Sequence of chain 1.G:
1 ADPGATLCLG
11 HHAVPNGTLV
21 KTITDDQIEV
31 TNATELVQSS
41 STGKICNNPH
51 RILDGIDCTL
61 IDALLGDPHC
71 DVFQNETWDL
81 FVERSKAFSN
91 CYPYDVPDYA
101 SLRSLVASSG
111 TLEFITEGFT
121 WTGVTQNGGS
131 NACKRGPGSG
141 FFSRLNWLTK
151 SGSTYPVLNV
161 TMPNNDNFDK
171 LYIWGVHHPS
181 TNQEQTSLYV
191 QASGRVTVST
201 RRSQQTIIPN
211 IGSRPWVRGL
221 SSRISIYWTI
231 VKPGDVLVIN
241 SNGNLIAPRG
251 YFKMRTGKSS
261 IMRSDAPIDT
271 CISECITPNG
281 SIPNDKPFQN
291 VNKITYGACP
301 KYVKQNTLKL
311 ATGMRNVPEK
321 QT

Binding-site contacts:
Ligand atom O3 contacts residue ASN292 of chain 1.G at 4.2 Å.
Ligand atom C5 contacts residue ASN279 of chain 1.G at 3.7 Å.
Ligand atom C8 contacts residue VAL291 of chain 1.G at 4.0 Å (hydrophobic).
Ligand atom O6 contacts residue ASN292 of chain 1.G at 4.3 Å.
Ligand atom N2 contacts residue ASN292 of chain 1.G at 4.5 Å.
Ligand atom C3 contacts residue ASN279 of chain 1.G at 3.8 Å.
Ligand atom O5 contacts residue ASN292 of chain 1.G at 3.8 Å.
Ligand atom C7 contacts residue ASN279 of chain 1.G at 4.0 Å.
Ligand atom O4 contacts residue ASN292 of chain 1.G at 3.0 Å (h-bond).
Ligand atom C8 contacts residue SER39 of chain 1.G at 3.3 Å.
Ligand atom C5 contacts residue ASN292 of chain 1.G at 3.4 Å.
Ligand atom C2 contacts residue ASN279 of chain 1.G at 2.5 Å.
Ligand atom C3 contacts residue ASN292 of chain 1.G at 3.4 Å.
Ligand atom N2 contacts residue ASN279 of chain 1.G at 2.9 Å (h-bond).
Ligand atom C4 contacts residue ASN292 of chain 1.G at 3.5 Å.
Ligand atom C4 contacts residue ASN279 of chain 1.G at 4.2 Å.
Ligand atom C1 contacts residue ASN279 of chain 1.G at 1.4 Å.
Ligand atom C2 contacts residue ASN292 of chain 1.G at 4.2 Å.
Ligand atom O5 contacts residue ASN279 of chain 1.G at 2.4 Å (h-bond).
Ligand atom C1 contacts residue ASN292 of chain 1.G at 3.5 Å.
Ligand atom C6 contacts residue ASN292 of chain 1.G at 4.3 Å.

The protein below binds the small molecule below.
Small molecule (SMILES): CC(=O)N[C@@H]1[C@@H](O)[C@H](O)[C@@H](CO)O[C@H]1O